The protein below binds the small molecule below.
Small molecule (SMILES): OC[C@H]1O[C@@H](n2cnc3c(NCCCCCc4ccccc4)ncnc32)[C@H](O)[C@@H]1O

Sequence of chain 1.B:
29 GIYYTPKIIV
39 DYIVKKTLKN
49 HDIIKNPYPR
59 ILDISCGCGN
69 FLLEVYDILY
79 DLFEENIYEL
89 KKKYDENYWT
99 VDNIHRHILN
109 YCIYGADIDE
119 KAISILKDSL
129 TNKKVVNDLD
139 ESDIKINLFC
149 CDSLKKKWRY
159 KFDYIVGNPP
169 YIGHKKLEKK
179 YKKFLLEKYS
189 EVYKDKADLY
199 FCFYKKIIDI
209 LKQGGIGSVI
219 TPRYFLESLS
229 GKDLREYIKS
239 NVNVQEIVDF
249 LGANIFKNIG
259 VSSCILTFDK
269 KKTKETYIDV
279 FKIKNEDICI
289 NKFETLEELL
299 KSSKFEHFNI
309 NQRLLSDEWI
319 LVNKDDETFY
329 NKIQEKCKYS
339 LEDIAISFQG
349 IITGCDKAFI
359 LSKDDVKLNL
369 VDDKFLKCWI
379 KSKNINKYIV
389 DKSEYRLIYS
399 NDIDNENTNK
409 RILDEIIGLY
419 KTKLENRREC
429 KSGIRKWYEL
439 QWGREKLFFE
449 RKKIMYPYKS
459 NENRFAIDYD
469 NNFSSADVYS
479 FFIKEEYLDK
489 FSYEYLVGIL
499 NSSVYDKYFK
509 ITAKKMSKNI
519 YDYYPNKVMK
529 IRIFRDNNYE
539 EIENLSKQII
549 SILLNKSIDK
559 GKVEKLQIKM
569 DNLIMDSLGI

Binding-site contacts:
Ligand atom N2 contacts residue ASP115 of chain 1.B at 3.6 Å.
Ligand atom C1 contacts residue ASP115 of chain 1.B at 3.6 Å.
Ligand atom N4 contacts residue PHE201 of chain 1.B at 3.8 Å.
Ligand atom C2 contacts residue ASP115 of chain 1.B at 3.6 Å.
Ligand atom O3 contacts residue ASP115 of chain 1.B at 3.7 Å.
Ligand atom C11 contacts residue TYR179 of chain 1.B at 3.6 Å (hydrophobic).
Ligand atom N2 contacts residue ILE62 of chain 1.B at 3.7 Å.
Ligand atom C8 contacts residue CYS149 of chain 1.B at 3.7 Å (hydrophobic).
Ligand atom O1 contacts residue ILE116 of chain 1.B at 3.8 Å.
Ligand atom O contacts residue ILE30 of chain 1.B at 3.2 Å.
Ligand atom N4 contacts residue ASP150 of chain 1.B at 2.8 Å (salt-bridge).
Ligand atom C7 contacts residue ILE116 of chain 1.B at 3.7 Å (hydrophobic).
Ligand atom N3 contacts residue ASP150 of chain 1.B at 3.7 Å.
Ligand atom C contacts residue GLY29 of chain 1.B at 3.8 Å.
Ligand atom O1 contacts residue ASP117 of chain 1.B at 3.8 Å.
Ligand atom O3 contacts residue PRO168 of chain 1.B at 3.8 Å.
Ligand atom N1 contacts residue PRO168 of chain 1.B at 3.7 Å.
Ligand atom N3 contacts residue CYS149 of chain 1.B at 3.8 Å.
Ligand atom C11 contacts residue ASP150 of chain 1.B at 3.7 Å.
Ligand atom C contacts residue ASP115 of chain 1.B at 3.4 Å.
Ligand atom C8 contacts residue SER151 of chain 1.B at 3.1 Å.
Ligand atom C8 contacts residue ILE116 of chain 1.B at 3.6 Å (hydrophobic).
Ligand atom C8 contacts residue ILE62 of chain 1.B at 3.5 Å (hydrophobic).
Ligand atom O1 contacts residue ASP115 of chain 1.B at 2.7 Å (salt-bridge).
Ligand atom O3 contacts residue SER63 of chain 1.B at 3.4 Å.
Ligand atom O2 contacts residue GLY29 of chain 1.B at 3.8 Å.
Ligand atom N3 contacts residue SER151 of chain 1.B at 3.0 Å (h-bond).
Ligand atom O contacts residue ASP115 of chain 1.B at 2.6 Å (salt-bridge).
Ligand atom O2 contacts residue PRO168 of chain 1.B at 3.3 Å.
Ligand atom C5 contacts residue PRO168 of chain 1.B at 3.6 Å (hydrophobic).
Ligand atom C14 contacts residue TYR179 of chain 1.B at 3.7 Å (hydrophobic).
Ligand atom C10 contacts residue ASP150 of chain 1.B at 3.6 Å.
Ligand atom C9 contacts residue PHE201 of chain 1.B at 3.7 Å (hydrophobic).
Ligand atom C9 contacts residue ASP150 of chain 1.B at 3.7 Å.
Ligand atom C10 contacts residue TYR179 of chain 1.B at 3.6 Å (hydrophobic).
Ligand atom O contacts residue GLY65 of chain 1.B at 3.6 Å.
Ligand atom N2 contacts residue ILE116 of chain 1.B at 3.3 Å (h-bond).
Ligand atom N contacts residue ILE116 of chain 1.B at 3.8 Å.
Ligand atom C16 contacts residue TYR179 of chain 1.B at 3.7 Å (hydrophobic).
Ligand atom C4 contacts residue ASP115 of chain 1.B at 3.2 Å.